Sequence of chain 1.A:
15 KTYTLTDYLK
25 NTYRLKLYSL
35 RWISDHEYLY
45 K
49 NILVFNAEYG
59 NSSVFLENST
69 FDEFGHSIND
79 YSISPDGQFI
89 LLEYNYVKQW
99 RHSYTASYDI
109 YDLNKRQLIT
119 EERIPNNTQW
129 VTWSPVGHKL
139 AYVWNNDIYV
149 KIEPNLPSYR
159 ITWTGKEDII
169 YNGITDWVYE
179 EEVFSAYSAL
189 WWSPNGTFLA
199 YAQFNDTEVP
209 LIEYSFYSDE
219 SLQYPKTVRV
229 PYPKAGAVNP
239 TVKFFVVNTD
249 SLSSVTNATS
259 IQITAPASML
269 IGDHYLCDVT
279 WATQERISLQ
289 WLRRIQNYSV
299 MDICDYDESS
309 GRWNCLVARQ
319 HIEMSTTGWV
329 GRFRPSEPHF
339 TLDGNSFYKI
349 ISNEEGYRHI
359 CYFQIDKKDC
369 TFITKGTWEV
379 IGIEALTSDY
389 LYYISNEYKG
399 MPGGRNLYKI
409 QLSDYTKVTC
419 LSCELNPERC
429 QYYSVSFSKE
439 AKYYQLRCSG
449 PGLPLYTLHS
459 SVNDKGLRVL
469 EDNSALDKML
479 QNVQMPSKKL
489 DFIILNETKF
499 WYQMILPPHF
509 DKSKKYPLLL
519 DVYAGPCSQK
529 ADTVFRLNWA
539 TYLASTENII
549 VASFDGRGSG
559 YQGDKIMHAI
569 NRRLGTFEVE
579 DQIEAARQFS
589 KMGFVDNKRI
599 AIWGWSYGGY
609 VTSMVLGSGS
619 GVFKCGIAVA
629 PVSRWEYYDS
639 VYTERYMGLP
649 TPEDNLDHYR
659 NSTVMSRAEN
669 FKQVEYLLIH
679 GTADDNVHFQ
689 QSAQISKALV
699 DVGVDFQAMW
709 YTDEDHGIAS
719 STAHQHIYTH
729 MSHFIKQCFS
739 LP

A small-molecule ligand and the protein it binds are described below.
Small molecule (SMILES): CC(=O)N[C@@H]1[C@@H](O)[C@H](O)[C@@H](CO)O[C@H]1O

Binding-site contacts:
Ligand atom C5 contacts residue ASN295 of chain 1.A at 3.6 Å.
Ligand atom C8 contacts residue MET322 of chain 1.A at 3.9 Å (hydrophobic).
Ligand atom O7 contacts residue ASN295 of chain 1.A at 3.8 Å.
Ligand atom C7 contacts residue SER323 of chain 1.A at 3.5 Å.
Ligand atom O7 contacts residue SER323 of chain 1.A at 3.0 Å (h-bond).
Ligand atom O5 contacts residue ILE293 of chain 1.A at 3.7 Å.
Ligand atom O5 contacts residue ASN295 of chain 1.A at 2.3 Å (h-bond).
Ligand atom C2 contacts residue ASN295 of chain 1.A at 2.3 Å.
Ligand atom C8 contacts residue SER323 of chain 1.A at 3.9 Å.
Ligand atom C8 contacts residue ASN295 of chain 1.A at 4.1 Å.
Ligand atom C5 contacts residue ILE293 of chain 1.A at 4.1 Å (hydrophobic).
Ligand atom O6 contacts residue ARG570 of chain 1.A at 3.9 Å.
Ligand atom C1 contacts residue ASN295 of chain 1.A at 1.4 Å.
Ligand atom C3 contacts residue ASN295 of chain 1.A at 3.7 Å.
Ligand atom C7 contacts residue ASN295 of chain 1.A at 3.5 Å.
Ligand atom C6 contacts residue ILE293 of chain 1.A at 4.4 Å (hydrophobic).
Ligand atom C4 contacts residue ASN295 of chain 1.A at 4.1 Å.
Ligand atom C6 contacts residue ARG570 of chain 1.A at 4.4 Å.
Ligand atom C1 contacts residue ILE293 of chain 1.A at 3.8 Å (hydrophobic).
Ligand atom O7 contacts residue THR324 of chain 1.A at 3.5 Å.
Ligand atom N2 contacts residue ASN295 of chain 1.A at 2.9 Å (h-bond).
Ligand atom N2 contacts residue SER323 of chain 1.A at 4.3 Å.